Sequence of chain 1.C:
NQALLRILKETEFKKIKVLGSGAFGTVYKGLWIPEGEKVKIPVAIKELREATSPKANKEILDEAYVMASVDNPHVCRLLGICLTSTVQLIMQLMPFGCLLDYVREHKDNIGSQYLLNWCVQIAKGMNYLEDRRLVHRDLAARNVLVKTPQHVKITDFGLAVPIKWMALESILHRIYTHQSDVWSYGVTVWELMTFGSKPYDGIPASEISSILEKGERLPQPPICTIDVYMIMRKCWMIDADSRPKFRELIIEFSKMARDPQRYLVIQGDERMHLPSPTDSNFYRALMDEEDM

Binding-site contacts:
Ligand atom O3A contacts residue GLY30 of chain 1.C at 3.4 Å.
Ligand atom O4' contacts residue VAL35 of chain 1.C at 3.5 Å.
Ligand atom C5' contacts residue GLY28 of chain 1.C at 3.6 Å.
Ligand atom O3A contacts residue SER29 of chain 1.C at 3.7 Å.
Ligand atom O5' contacts residue VAL35 of chain 1.C at 3.6 Å.
Ligand atom N3B contacts residue ARG150 of chain 1.C at 3.4 Å.
Ligand atom N6 contacts residue GLN100 of chain 1.C at 2.9 Å (h-bond).
Ligand atom O2A contacts residue LYS54 of chain 1.C at 2.8 Å (salt-bridge).
Ligand atom O2' contacts residue CYS106 of chain 1.C at 3.2 Å.
Ligand atom N7 contacts residue YFA1 of chain 1.M at 3.5 Å (h-bond).
Ligand atom O2G contacts residue ASP146 of chain 1.C at 3.1 Å (salt-bridge).
Ligand atom PB contacts residue MG1 of chain 1.L at 3.2 Å.
Ligand atom O1A contacts residue LYS54 of chain 1.C at 3.7 Å.
Ligand atom O2G contacts residue MG1 of chain 1.L at 2.4 Å.
Ligand atom O3G contacts residue ARG150 of chain 1.C at 2.8 Å (salt-bridge).
Ligand atom O1A contacts residue GLY33 of chain 1.C at 3.5 Å (h-bond).
Ligand atom O1B contacts residue ARG150 of chain 1.C at 3.6 Å.
Ligand atom O1A contacts residue VAL35 of chain 1.C at 3.5 Å.
Ligand atom PG contacts residue ARG150 of chain 1.C at 3.5 Å.
Ligand atom PA contacts residue MG1 of chain 1.L at 3.2 Å.
Ligand atom PG contacts residue ASP146 of chain 1.C at 3.5 Å.
Ligand atom O2G contacts residue ASN151 of chain 1.C at 3.0 Å (h-bond).
Ligand atom N6 contacts residue ALA52 of chain 1.C at 3.5 Å.
Ligand atom N6 contacts residue LEU153 of chain 1.C at 3.7 Å.
Ligand atom O1G contacts residue GLY30 of chain 1.C at 3.7 Å.
Ligand atom O2A contacts residue MG1 of chain 1.L at 2.1 Å.
Ligand atom O3G contacts residue ASP146 of chain 1.C at 2.9 Å (salt-bridge).
Ligand atom N1 contacts residue MET102 of chain 1.C at 3.0 Å (h-bond).
Ligand atom PG contacts residue MG1 of chain 1.L at 3.6 Å.
Ligand atom O1G contacts residue ALA31 of chain 1.C at 3.2 Å (h-bond).
Ligand atom O1A contacts residue GLY30 of chain 1.C at 3.2 Å (h-bond).
Ligand atom O3A contacts residue MG1 of chain 1.L at 3.4 Å.
Ligand atom C5' contacts residue SER29 of chain 1.C at 3.7 Å.
Ligand atom O1B contacts residue ASN151 of chain 1.C at 3.0 Å (h-bond).
Ligand atom O2A contacts residue ASP164 of chain 1.C at 2.8 Å (salt-bridge).
Ligand atom C2 contacts residue MET102 of chain 1.C at 3.4 Å (hydrophobic).
Ligand atom N6 contacts residue MET99 of chain 1.C at 3.4 Å (h-bond).
Ligand atom C6 contacts residue ALA52 of chain 1.C at 3.7 Å (hydrophobic).
Ligand atom O1B contacts residue MG1 of chain 1.L at 2.1 Å.
Ligand atom O1A contacts residue SER29 of chain 1.C at 3.5 Å.

A small-molecule ligand and the protein it binds are described below.
Small molecule (SMILES): Nc1ncnc2c1ncn2[C@@H]1O[C@H](CO[P](=O)(O)O[P](=O)(O)NP(=O)(O)O)[C@@H](O)[C@H]1O